The protein below binds the small molecule below.
Small molecule (SMILES): CC(=O)N[C@H]1[C@H](O[C@H]2[C@H](O)[C@@H](NC(C)=O)CO[C@@H]2CO)O[C@H](CO)[C@@H](O[C@H]2O[C@H](CO)[C@@H](O)[C@H](O)[C@@H]2O)[C@@H]1O

Binding-site contacts:
Ligand atom C6 contacts residue ASN249 of chain 1.C at 2.7 Å.
Ligand atom C2 contacts residue ASN249 of chain 1.C at 2.4 Å.
Ligand atom O6 contacts residue ASN249 of chain 1.C at 4.1 Å.
Ligand atom C3 contacts residue ASN249 of chain 1.C at 2.8 Å.
Ligand atom C4 contacts residue ASN249 of chain 1.C at 3.3 Å.
Ligand atom O3 contacts residue ASN249 of chain 1.C at 2.6 Å (h-bond).
Ligand atom O7 contacts residue THR222 of chain 1.C at 4.1 Å.
Ligand atom O7 contacts residue ASN221 of chain 1.C at 4.4 Å.
Ligand atom N2 contacts residue ASN249 of chain 1.C at 3.7 Å.
Ligand atom O5 contacts residue ASN249 of chain 1.C at 2.4 Å (h-bond).
Ligand atom C1 contacts residue ASN249 of chain 1.C at 1.4 Å.
Ligand atom C5 contacts residue ASN249 of chain 1.C at 2.8 Å.

Sequence of chain 1.C:
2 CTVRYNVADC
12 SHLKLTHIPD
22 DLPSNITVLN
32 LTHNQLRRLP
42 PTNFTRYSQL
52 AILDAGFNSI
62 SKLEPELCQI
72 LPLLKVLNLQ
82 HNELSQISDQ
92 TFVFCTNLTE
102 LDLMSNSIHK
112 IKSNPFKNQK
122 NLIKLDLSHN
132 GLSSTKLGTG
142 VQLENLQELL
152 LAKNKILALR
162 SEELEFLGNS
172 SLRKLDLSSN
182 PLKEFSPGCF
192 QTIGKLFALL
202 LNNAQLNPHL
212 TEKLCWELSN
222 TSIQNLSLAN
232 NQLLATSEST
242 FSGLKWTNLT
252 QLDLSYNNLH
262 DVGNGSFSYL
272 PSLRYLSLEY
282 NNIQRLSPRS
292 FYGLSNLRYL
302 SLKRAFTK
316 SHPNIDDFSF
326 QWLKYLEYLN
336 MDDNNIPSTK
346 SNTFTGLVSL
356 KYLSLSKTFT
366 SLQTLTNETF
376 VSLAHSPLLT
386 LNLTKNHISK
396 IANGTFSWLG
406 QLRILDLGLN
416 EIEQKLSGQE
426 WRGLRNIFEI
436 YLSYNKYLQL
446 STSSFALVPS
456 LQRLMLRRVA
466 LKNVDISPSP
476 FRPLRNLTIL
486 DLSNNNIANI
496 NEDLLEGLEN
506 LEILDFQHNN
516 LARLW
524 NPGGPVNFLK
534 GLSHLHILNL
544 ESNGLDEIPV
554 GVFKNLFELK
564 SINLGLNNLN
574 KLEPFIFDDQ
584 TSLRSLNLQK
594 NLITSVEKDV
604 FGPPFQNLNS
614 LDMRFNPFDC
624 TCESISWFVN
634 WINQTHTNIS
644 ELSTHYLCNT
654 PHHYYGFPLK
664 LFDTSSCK